Sequence of chain 1.B:
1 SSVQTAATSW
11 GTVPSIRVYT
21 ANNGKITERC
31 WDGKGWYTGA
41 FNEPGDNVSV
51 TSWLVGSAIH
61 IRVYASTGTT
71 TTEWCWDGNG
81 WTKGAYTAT

Sequence of chain 1.C:
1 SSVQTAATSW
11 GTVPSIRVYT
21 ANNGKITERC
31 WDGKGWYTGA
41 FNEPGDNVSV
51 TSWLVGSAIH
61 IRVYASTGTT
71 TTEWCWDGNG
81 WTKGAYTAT

Binding-site contacts:
Ligand atom O2 contacts residue FUL1 of chain 1.J at 0.1 Å (h-bond).
Ligand atom C6 contacts residue PRO14 of chain 1.C at 3.8 Å (hydrophobic).
Ligand atom C3 contacts residue ALA85 of chain 1.B at 4.1 Å (hydrophobic).
Ligand atom O2 contacts residue ALA85 of chain 1.B at 3.0 Å (h-bond).
Ligand atom C5 contacts residue FUL1 of chain 1.J at 0.1 Å.
Ligand atom O3 contacts residue FUL1 of chain 1.J at 0.1 Å (h-bond).
Ligand atom C4 contacts residue GLU73 of chain 1.B at 3.8 Å.
Ligand atom C4 contacts residue FUL1 of chain 1.J at 0.1 Å.
Ligand atom C5 contacts residue ARG62 of chain 1.B at 3.9 Å.
Ligand atom O5 contacts residue ARG62 of chain 1.B at 2.8 Å (salt-bridge).
Ligand atom C3 contacts residue TRP31 of chain 1.C at 4.1 Å (hydrophobic).
Ligand atom O2 contacts residue GLU73 of chain 1.B at 4.1 Å.
Ligand atom C6 contacts residue ARG62 of chain 1.B at 3.8 Å.
Ligand atom C6 contacts residue TRP53 of chain 1.B at 4.0 Å (hydrophobic).
Ligand atom C3 contacts residue TRP36 of chain 1.C at 3.9 Å (hydrophobic).
Ligand atom C4 contacts residue ARG62 of chain 1.B at 4.1 Å.
Ligand atom C6 contacts residue FUL1 of chain 1.J at 0.1 Å.
Ligand atom C5 contacts residue TRP31 of chain 1.C at 3.7 Å (hydrophobic).
Ligand atom C6 contacts residue TRP31 of chain 1.C at 3.5 Å (hydrophobic).
Ligand atom C6 contacts residue ILE16 of chain 1.C at 4.0 Å (hydrophobic).
Ligand atom O4 contacts residue ILE16 of chain 1.C at 3.7 Å.
Ligand atom O4 contacts residue GLU73 of chain 1.B at 2.7 Å (salt-bridge).
Ligand atom C2 contacts residue GLU73 of chain 1.B at 3.8 Å.
Ligand atom O1 contacts residue FUL1 of chain 1.J at 1.2 Å.
Ligand atom C1 contacts residue FUL1 of chain 1.J at 0.2 Å.
Ligand atom O4 contacts residue FUL1 of chain 1.J at 0.1 Å (h-bond).
Ligand atom O5 contacts residue FUL1 of chain 1.J at 0.2 Å (h-bond).
Ligand atom O3 contacts residue GLU73 of chain 1.B at 2.5 Å (salt-bridge).
Ligand atom O4 contacts residue ARG62 of chain 1.B at 2.9 Å (salt-bridge).
Ligand atom O1 contacts residue TRP31 of chain 1.C at 4.0 Å.
Ligand atom O2 contacts residue GLY84 of chain 1.B at 3.7 Å.
Ligand atom C1 contacts residue ARG62 of chain 1.B at 3.7 Å.
Ligand atom O3 contacts residue TRP36 of chain 1.C at 2.9 Å (h-bond).
Ligand atom C4 contacts residue TRP31 of chain 1.C at 3.8 Å (hydrophobic).
Ligand atom C2 contacts residue ALA85 of chain 1.B at 3.9 Å (hydrophobic).
Ligand atom O3 contacts residue TYR86 of chain 1.B at 3.5 Å (h-bond).
Ligand atom C3 contacts residue FUL1 of chain 1.J at 0.1 Å.
Ligand atom O3 contacts residue ALA85 of chain 1.B at 3.3 Å (h-bond).
Ligand atom C2 contacts residue FUL1 of chain 1.J at 0.1 Å.
Ligand atom C3 contacts residue GLU73 of chain 1.B at 3.5 Å.

The small molecule below binds the protein below.
Small molecule (SMILES): C[C@@H]1O[C@@H](O)[C@@H](O)[C@H](O)[C@@H]1O